Sequence of chain 19.A:
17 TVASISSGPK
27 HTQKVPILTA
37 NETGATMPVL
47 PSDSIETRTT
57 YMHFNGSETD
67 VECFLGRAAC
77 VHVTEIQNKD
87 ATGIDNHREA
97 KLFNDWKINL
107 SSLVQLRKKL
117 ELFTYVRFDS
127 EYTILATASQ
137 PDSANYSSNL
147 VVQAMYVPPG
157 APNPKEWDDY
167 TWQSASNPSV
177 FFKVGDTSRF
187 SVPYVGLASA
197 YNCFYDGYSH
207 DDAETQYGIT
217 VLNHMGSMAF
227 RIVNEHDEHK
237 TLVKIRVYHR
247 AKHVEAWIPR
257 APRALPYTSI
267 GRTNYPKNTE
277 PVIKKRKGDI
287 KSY

Sequence of chain 19.C:
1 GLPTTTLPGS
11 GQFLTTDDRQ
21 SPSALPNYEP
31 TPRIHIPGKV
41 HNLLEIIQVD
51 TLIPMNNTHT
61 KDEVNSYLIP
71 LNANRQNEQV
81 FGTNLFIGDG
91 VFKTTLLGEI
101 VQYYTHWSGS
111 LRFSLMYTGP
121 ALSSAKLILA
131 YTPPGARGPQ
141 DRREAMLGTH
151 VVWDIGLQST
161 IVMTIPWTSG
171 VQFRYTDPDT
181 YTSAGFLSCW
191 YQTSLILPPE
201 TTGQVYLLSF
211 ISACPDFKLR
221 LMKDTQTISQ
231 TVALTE

This small molecule binds to this protein.
Small molecule (SMILES): Cc1cc(CCCCCCCOc2ccc(C3=N[C@@H](C)CO3)cc2Cl)on1

Sequence of chain 20.C:
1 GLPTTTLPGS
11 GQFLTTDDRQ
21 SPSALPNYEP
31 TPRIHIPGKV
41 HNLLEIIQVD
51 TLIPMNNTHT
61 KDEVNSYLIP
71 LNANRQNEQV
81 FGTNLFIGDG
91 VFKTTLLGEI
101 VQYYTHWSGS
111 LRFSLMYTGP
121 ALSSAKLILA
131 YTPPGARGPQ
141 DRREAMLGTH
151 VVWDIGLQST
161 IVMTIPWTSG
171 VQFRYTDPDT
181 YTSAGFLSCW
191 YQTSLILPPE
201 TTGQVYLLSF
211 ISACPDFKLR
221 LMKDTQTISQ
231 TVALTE

Binding-site contacts:
Ligand atom O1 contacts residue VAL188 of chain 19.A at 3.8 Å.
Ligand atom C3C contacts residue TYR128 of chain 19.A at 3.6 Å (hydrophobic).
Ligand atom C2C contacts residue VAL188 of chain 19.A at 2.8 Å (hydrophobic).
Ligand atom CL1 contacts residue ILE104 of chain 19.A at 3.6 Å.
Ligand atom C5 contacts residue TYR152 of chain 19.A at 3.6 Å (hydrophobic).
Ligand atom C31 contacts residue VAL176 of chain 19.A at 3.3 Å (hydrophobic).
Ligand atom C5A contacts residue VAL122 of chain 19.A at 3.9 Å (hydrophobic).
Ligand atom C4 contacts residue TYR152 of chain 19.A at 3.7 Å (hydrophobic).
Ligand atom O1 contacts residue ALA24 of chain 19.C at 3.4 Å.
Ligand atom CL1 contacts residue ASN105 of chain 19.A at 3.3 Å.
Ligand atom C31 contacts residue SER175 of chain 19.A at 3.5 Å.
Ligand atom C5C contacts residue ILE104 of chain 19.A at 4.0 Å (hydrophobic).
Ligand atom O1 contacts residue TYR152 of chain 19.A at 3.9 Å.
Ligand atom C7C contacts residue TYR128 of chain 19.A at 3.5 Å (hydrophobic).
Ligand atom C5C contacts residue TYR128 of chain 19.A at 3.7 Å (hydrophobic).
Ligand atom N3A contacts residue ASN219 of chain 19.A at 3.4 Å (h-bond).
Ligand atom C2B contacts residue TYR197 of chain 19.A at 3.3 Å (hydrophobic).
Ligand atom C3 contacts residue PRO174 of chain 19.A at 3.7 Å (hydrophobic).
Ligand atom C31 contacts residue PRO174 of chain 19.A at 3.3 Å (hydrophobic).
Ligand atom O1 contacts residue PHE186 of chain 19.A at 3.8 Å.
Ligand atom CM1 contacts residue CYS199 of chain 19.A at 3.8 Å (hydrophobic).
Ligand atom C1C contacts residue TYR152 of chain 19.A at 3.9 Å (hydrophobic).
Ligand atom C4C contacts residue TYR152 of chain 19.A at 3.9 Å (hydrophobic).
Ligand atom C31 contacts residue ALA150 of chain 19.A at 3.5 Å (hydrophobic).
Ligand atom O1A contacts residue VAL122 of chain 19.A at 4.0 Å.
Ligand atom C4B contacts residue LEU106 of chain 19.A at 3.7 Å (hydrophobic).
Ligand atom C3B contacts residue TYR197 of chain 19.A at 3.3 Å (hydrophobic).
Ligand atom C4 contacts residue PHE186 of chain 19.A at 3.7 Å (hydrophobic).
Ligand atom O1B contacts residue MET221 of chain 19.A at 3.8 Å.
Ligand atom N2 contacts residue ALA24 of chain 19.C at 3.1 Å.
Ligand atom N2 contacts residue PHE186 of chain 19.A at 4.0 Å.
Ligand atom C5 contacts residue PHE186 of chain 19.A at 3.7 Å (hydrophobic).
Ligand atom C5A contacts residue CYS199 of chain 19.A at 3.9 Å (hydrophobic).
Ligand atom C3 contacts residue PHE186 of chain 19.A at 3.9 Å (hydrophobic).
Ligand atom C3B contacts residue LEU106 of chain 19.A at 3.8 Å (hydrophobic).
Ligand atom C3C contacts residue VAL188 of chain 19.A at 3.3 Å (hydrophobic).
Ligand atom C6C contacts residue VAL191 of chain 19.A at 3.3 Å (hydrophobic).
Ligand atom CL1 contacts residue MET221 of chain 19.A at 3.8 Å.
Ligand atom C4A contacts residue ASN198 of chain 19.A at 3.9 Å.
Ligand atom N2 contacts residue PRO174 of chain 19.A at 3.7 Å.